A small-molecule ligand and the protein it binds are described below.
Small molecule (SMILES): O=C(O)c1ccccn1

Sequence of chain 1.C:
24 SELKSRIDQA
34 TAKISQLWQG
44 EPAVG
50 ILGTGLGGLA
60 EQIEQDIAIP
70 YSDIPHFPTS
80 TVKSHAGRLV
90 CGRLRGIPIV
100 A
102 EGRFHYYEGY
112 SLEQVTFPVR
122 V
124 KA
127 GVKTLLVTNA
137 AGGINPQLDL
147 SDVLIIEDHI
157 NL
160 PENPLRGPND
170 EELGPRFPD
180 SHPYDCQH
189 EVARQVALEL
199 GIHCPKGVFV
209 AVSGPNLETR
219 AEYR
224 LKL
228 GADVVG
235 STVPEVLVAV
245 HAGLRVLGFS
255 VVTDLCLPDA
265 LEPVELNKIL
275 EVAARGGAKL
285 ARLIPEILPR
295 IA

Binding-site contacts:
Ligand atom C5 contacts residue PRO203 of chain 1.C at 3.6 Å (hydrophobic).
Ligand atom C1 contacts residue GLN143 of chain 1.C at 3.6 Å.
Ligand atom C4 contacts residue GLN143 of chain 1.C at 4.3 Å.
Ligand atom C2 contacts residue GLN143 of chain 1.C at 4.1 Å.
Ligand atom C4 contacts residue ASN141 of chain 1.C at 3.7 Å.
Ligand atom C3 contacts residue GLN143 of chain 1.C at 4.2 Å.
Ligand atom C6 contacts residue GLN143 of chain 1.C at 3.8 Å.
Ligand atom C5 contacts residue ASN141 of chain 1.C at 4.3 Å.
Ligand atom O1 contacts residue HIS201 of chain 1.C at 3.1 Å (h-bond).
Ligand atom O1 contacts residue GLN143 of chain 1.C at 3.4 Å (h-bond).
Ligand atom C5 contacts residue GLN143 of chain 1.C at 4.1 Å.
Ligand atom C1 contacts residue HIS201 of chain 1.C at 4.2 Å.
Ligand atom C4 contacts residue PRO203 of chain 1.C at 4.3 Å (hydrophobic).
Ligand atom C6 contacts residue LEU144 of chain 1.C at 4.1 Å (hydrophobic).
Ligand atom C6 contacts residue HIS201 of chain 1.C at 4.2 Å.
Ligand atom C4 contacts residue LYS204 of chain 1.C at 4.5 Å.
Ligand atom C1 contacts residue PRO203 of chain 1.C at 4.0 Å (hydrophobic).
Ligand atom C6 contacts residue PRO203 of chain 1.C at 3.4 Å (hydrophobic).
Ligand atom C5 contacts residue LEU144 of chain 1.C at 3.7 Å (hydrophobic).
Ligand atom C2 contacts residue HIS201 of chain 1.C at 3.4 Å.
Ligand atom O2 contacts residue HIS201 of chain 1.C at 3.6 Å (h-bond).
Ligand atom C3 contacts residue ASN141 of chain 1.C at 4.3 Å.
Ligand atom N2 contacts residue GLN143 of chain 1.C at 3.8 Å.